Sequence of chain 2.A:
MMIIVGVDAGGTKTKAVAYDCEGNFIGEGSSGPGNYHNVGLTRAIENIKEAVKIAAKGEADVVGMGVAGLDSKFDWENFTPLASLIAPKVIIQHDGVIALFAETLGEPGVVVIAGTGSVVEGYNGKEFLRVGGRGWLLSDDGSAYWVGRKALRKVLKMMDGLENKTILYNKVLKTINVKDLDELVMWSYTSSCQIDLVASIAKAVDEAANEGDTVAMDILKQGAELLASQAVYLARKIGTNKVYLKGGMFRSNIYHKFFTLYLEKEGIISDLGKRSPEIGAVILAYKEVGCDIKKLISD

Sequence of chain 1.A:
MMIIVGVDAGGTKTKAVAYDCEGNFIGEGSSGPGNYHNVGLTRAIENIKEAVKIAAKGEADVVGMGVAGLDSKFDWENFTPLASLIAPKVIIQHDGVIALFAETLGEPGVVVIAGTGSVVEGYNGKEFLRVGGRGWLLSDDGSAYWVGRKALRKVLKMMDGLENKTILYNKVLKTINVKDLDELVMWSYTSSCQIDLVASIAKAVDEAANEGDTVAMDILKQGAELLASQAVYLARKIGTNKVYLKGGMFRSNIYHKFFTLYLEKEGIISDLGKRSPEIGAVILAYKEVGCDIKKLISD

This protein binds this small molecule.
Small molecule (SMILES): OC[C@H]1O[C@@H](O)[C@H](O)[C@@H](O)[C@@H]1O

Binding-site contacts:
Ligand atom O3 contacts residue ALA68 of chain 1.A at 3.8 Å.
Ligand atom C6 contacts residue ASP95 of chain 1.A at 3.5 Å.
Ligand atom C6 contacts residue GLY117 of chain 1.A at 3.8 Å.
Ligand atom O3 contacts residue ARG130 of chain 1.A at 4.0 Å.
Ligand atom C2 contacts residue GLY69 of chain 1.A at 3.9 Å.
Ligand atom O4 contacts residue HIS94 of chain 1.A at 2.9 Å (h-bond).
Ligand atom O1 contacts residue GLY117 of chain 1.A at 3.6 Å.
Ligand atom O4 contacts residue VAL119 of chain 1.A at 3.4 Å.
Ligand atom O1 contacts residue ASP140 of chain 1.A at 2.8 Å (salt-bridge).
Ligand atom O3 contacts residue GLY133 of chain 1.A at 3.7 Å.
Ligand atom O5 contacts residue ASP140 of chain 1.A at 3.8 Å.
Ligand atom C3 contacts residue GLY133 of chain 1.A at 3.4 Å.
Ligand atom O6 contacts residue ILE113 of chain 1.A at 4.0 Å.
Ligand atom C3 contacts residue ASP71 of chain 1.A at 3.6 Å.
Ligand atom O1 contacts residue GLY135 of chain 1.A at 4.0 Å.
Ligand atom C2 contacts residue ASP71 of chain 1.A at 3.7 Å.
Ligand atom O6 contacts residue ALA68 of chain 1.A at 3.7 Å.
Ligand atom O6 contacts residue ASP95 of chain 1.A at 2.7 Å (salt-bridge).
Ligand atom C6 contacts residue SER118 of chain 1.A at 3.7 Å.
Ligand atom O2 contacts residue ARG134 of chain 1.A at 3.8 Å.
Ligand atom O5 contacts residue SER118 of chain 1.A at 3.5 Å (h-bond).
Ligand atom O2 contacts residue GLY135 of chain 1.A at 3.1 Å (h-bond).
Ligand atom C3 contacts residue HIS94 of chain 1.A at 3.8 Å.
Ligand atom C4 contacts residue ASP95 of chain 1.A at 3.5 Å.
Ligand atom O2 contacts residue TYR189 of chain 2.A at 3.7 Å.
Ligand atom O3 contacts residue HIS94 of chain 1.A at 3.1 Å (h-bond).
Ligand atom O3 contacts residue ASP71 of chain 1.A at 2.6 Å (salt-bridge).
Ligand atom C6 contacts residue ILE113 of chain 1.A at 3.9 Å (hydrophobic).
Ligand atom O3 contacts residue GLY69 of chain 1.A at 2.9 Å (h-bond).
Ligand atom O4 contacts residue ASP95 of chain 1.A at 2.7 Å (salt-bridge).
Ligand atom O2 contacts residue ASP71 of chain 1.A at 2.5 Å (salt-bridge).
Ligand atom O2 contacts residue GLY133 of chain 1.A at 3.4 Å (h-bond).
Ligand atom C5 contacts residue SER118 of chain 1.A at 3.5 Å.
Ligand atom C4 contacts residue HIS94 of chain 1.A at 3.8 Å.
Ligand atom C1 contacts residue ASP140 of chain 1.A at 3.2 Å.
Ligand atom C2 contacts residue GLY133 of chain 1.A at 4.0 Å.
Ligand atom C6 contacts residue VAL119 of chain 1.A at 4.0 Å (hydrophobic).
Ligand atom C1 contacts residue GLY117 of chain 1.A at 4.0 Å.
Ligand atom C3 contacts residue GLY69 of chain 1.A at 3.8 Å.
Ligand atom O5 contacts residue GLY117 of chain 1.A at 3.4 Å.